Binding-site contacts:
Ligand atom C5 contacts residue ASN121 of chain 1.F at 3.8 Å.
Ligand atom C3 contacts residue ASN121 of chain 1.F at 3.7 Å.
Ligand atom C4 contacts residue ASN121 of chain 1.F at 4.2 Å.
Ligand atom N2 contacts residue ASN121 of chain 1.F at 2.7 Å (h-bond).
Ligand atom C1 contacts residue ASN121 of chain 1.F at 1.4 Å.
Ligand atom O7 contacts residue ASN121 of chain 1.F at 4.2 Å.
Ligand atom O5 contacts residue ASN121 of chain 1.F at 2.5 Å (h-bond).
Ligand atom C2 contacts residue ASN121 of chain 1.F at 2.4 Å.
Ligand atom C7 contacts residue ASN121 of chain 1.F at 3.3 Å.
Ligand atom C8 contacts residue ASN121 of chain 1.F at 3.5 Å.

Sequence of chain 1.F:
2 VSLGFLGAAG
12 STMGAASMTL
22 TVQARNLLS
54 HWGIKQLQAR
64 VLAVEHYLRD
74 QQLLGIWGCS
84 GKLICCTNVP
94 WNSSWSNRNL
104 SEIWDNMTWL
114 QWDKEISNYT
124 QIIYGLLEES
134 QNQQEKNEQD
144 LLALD

This small molecule binds to this protein.
Small molecule (SMILES): CC(=O)N[C@@H]1[C@@H](O)[C@H](O)[C@@H](CO)O[C@H]1O